The small molecule below binds the protein below.
Small molecule (SMILES): CC(=O)N[C@@H]1[C@@H](O)[C@H](O)[C@@H](CO)O[C@H]1O

Binding-site contacts:
Ligand atom O5 contacts residue ILE154 of chain 1.A at 3.5 Å (h-bond).
Ligand atom C1 contacts residue GLU152 of chain 1.A at 3.5 Å.
Ligand atom C1 contacts residue ASN173 of chain 1.A at 1.4 Å.
Ligand atom C5 contacts residue ILE154 of chain 1.A at 4.3 Å (hydrophobic).
Ligand atom C4 contacts residue ASN173 of chain 1.A at 4.2 Å.
Ligand atom O7 contacts residue ASN173 of chain 1.A at 3.5 Å (h-bond).
Ligand atom C6 contacts residue ILE154 of chain 1.A at 4.0 Å (hydrophobic).
Ligand atom C8 contacts residue ASN173 of chain 1.A at 4.1 Å.
Ligand atom O5 contacts residue ASN173 of chain 1.A at 2.4 Å (h-bond).
Ligand atom C7 contacts residue GLU152 of chain 1.A at 4.4 Å.
Ligand atom N2 contacts residue ASN173 of chain 1.A at 2.9 Å (h-bond).
Ligand atom O6 contacts residue LYS216 of chain 1.A at 4.4 Å.
Ligand atom O6 contacts residue GLU153 of chain 1.A at 4.1 Å.
Ligand atom C5 contacts residue ASN173 of chain 1.A at 3.7 Å.
Ligand atom C3 contacts residue GLN212 of chain 1.A at 4.1 Å.
Ligand atom C1 contacts residue GLU153 of chain 1.A at 4.3 Å.
Ligand atom C6 contacts residue GLU153 of chain 1.A at 4.2 Å.
Ligand atom C1 contacts residue GLN212 of chain 1.A at 4.2 Å.
Ligand atom C2 contacts residue GLU152 of chain 1.A at 4.0 Å.
Ligand atom C5 contacts residue GLU153 of chain 1.A at 4.5 Å.
Ligand atom C7 contacts residue ASN173 of chain 1.A at 3.4 Å.
Ligand atom C4 contacts residue GLN212 of chain 1.A at 4.4 Å.
Ligand atom C1 contacts residue ILE154 of chain 1.A at 4.1 Å (hydrophobic).
Ligand atom O7 contacts residue GLU152 of chain 1.A at 3.7 Å.
Ligand atom O5 contacts residue GLU152 of chain 1.A at 3.6 Å.
Ligand atom C5 contacts residue GLN212 of chain 1.A at 4.0 Å.
Ligand atom O4 contacts residue GLN212 of chain 1.A at 3.9 Å.
Ligand atom O6 contacts residue ILE154 of chain 1.A at 3.2 Å (h-bond).
Ligand atom C3 contacts residue ASN173 of chain 1.A at 3.8 Å.
Ligand atom O5 contacts residue GLU153 of chain 1.A at 3.5 Å.
Ligand atom C2 contacts residue ASN173 of chain 1.A at 2.5 Å.

Sequence of chain 1.A:
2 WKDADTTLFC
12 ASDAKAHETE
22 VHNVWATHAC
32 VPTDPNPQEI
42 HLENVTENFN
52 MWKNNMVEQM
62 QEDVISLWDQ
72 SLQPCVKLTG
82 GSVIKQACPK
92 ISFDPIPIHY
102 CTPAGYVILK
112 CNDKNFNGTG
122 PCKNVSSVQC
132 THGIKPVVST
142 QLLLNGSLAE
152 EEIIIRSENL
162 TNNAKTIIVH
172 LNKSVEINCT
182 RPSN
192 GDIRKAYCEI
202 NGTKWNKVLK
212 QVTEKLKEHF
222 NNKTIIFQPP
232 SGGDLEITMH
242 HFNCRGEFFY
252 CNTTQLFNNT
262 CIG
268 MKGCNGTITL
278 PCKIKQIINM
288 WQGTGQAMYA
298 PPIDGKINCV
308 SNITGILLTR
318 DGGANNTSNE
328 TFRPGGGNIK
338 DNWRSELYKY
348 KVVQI